Binding-site contacts:
Ligand atom CL contacts residue GLY9 of chain 12.A at 3.5 Å.
Ligand atom N7 contacts residue HIS138 of chain 1.A at 3.8 Å.
Ligand atom C15 contacts residue ALA37 of chain 12.A at 3.8 Å (hydrophobic).
Ligand atom N6 contacts residue LEU73 of chain 12.A at 3.7 Å.
Ligand atom C10 contacts residue ASN106 of chain 12.A at 3.7 Å.
Ligand atom C20 contacts residue SER39 of chain 12.A at 3.9 Å.
Ligand atom C15 contacts residue SER39 of chain 12.A at 3.8 Å.
Ligand atom C18 contacts residue ALA37 of chain 12.A at 3.5 Å (hydrophobic).
Ligand atom C8 contacts residue HIS138 of chain 1.A at 3.9 Å.
Ligand atom C14 contacts residue PHE70 of chain 12.A at 3.8 Å (hydrophobic).
Ligand atom C10 contacts residue MET105 of chain 12.A at 3.5 Å (hydrophobic).
Ligand atom C17 contacts residue PHE70 of chain 12.A at 3.7 Å (hydrophobic).
Ligand atom O11 contacts residue GLU134 of chain 1.A at 3.6 Å.
Ligand atom C17 contacts residue ALA37 of chain 12.A at 3.6 Å (hydrophobic).
Ligand atom C15 contacts residue PHE70 of chain 12.A at 3.8 Å (hydrophobic).
Ligand atom C14 contacts residue SER71 of chain 12.A at 3.5 Å.
Ligand atom C13 contacts residue HIS138 of chain 1.A at 3.6 Å.
Ligand atom C5 contacts residue MET74 of chain 12.A at 3.5 Å (hydrophobic).
Ligand atom C13 contacts residue ASP72 of chain 12.A at 3.8 Å.
Ligand atom N12 contacts residue ASP72 of chain 12.A at 3.0 Å (salt-bridge).
Ligand atom C2 contacts residue LEU102 of chain 12.A at 3.7 Å (hydrophobic).
Ligand atom CL contacts residue MET74 of chain 12.A at 3.8 Å.
Ligand atom N23 contacts residue SER39 of chain 12.A at 2.8 Å (h-bond).
Ligand atom C19 contacts residue ALA37 of chain 12.A at 3.5 Å (hydrophobic).
Ligand atom N23 contacts residue ALA38 of chain 12.A at 3.4 Å (h-bond).
Ligand atom C19 contacts residue THR10 of chain 12.A at 3.7 Å.
Ligand atom N9 contacts residue MET74 of chain 12.A at 2.9 Å (h-bond).
Ligand atom C8 contacts residue MET74 of chain 12.A at 3.8 Å (hydrophobic).
Ligand atom C15 contacts residue SER71 of chain 12.A at 3.8 Å.
Ligand atom C20 contacts residue ALA37 of chain 12.A at 3.7 Å (hydrophobic).
Ligand atom N4 contacts residue MET74 of chain 12.A at 3.8 Å.
Ligand atom C1 contacts residue LEU102 of chain 12.A at 3.7 Å (hydrophobic).
Ligand atom C10 contacts residue LEU102 of chain 12.A at 3.7 Å (hydrophobic).
Ligand atom C10 contacts residue VAL135 of chain 1.A at 3.7 Å (hydrophobic).
Ligand atom C14 contacts residue HIS138 of chain 1.A at 3.8 Å.
Ligand atom N9 contacts residue LEU73 of chain 12.A at 3.6 Å.
Ligand atom N6 contacts residue MET74 of chain 12.A at 3.8 Å.
Ligand atom C21 contacts residue ALA37 of chain 12.A at 3.7 Å (hydrophobic).
Ligand atom C14 contacts residue ASP72 of chain 12.A at 3.2 Å.
Ligand atom C16 contacts residue ALA37 of chain 12.A at 3.7 Å (hydrophobic).

A small-molecule ligand and the protein it binds are described below.
Small molecule (SMILES): CC1=Nc2nc(N[C@H](CC#N)c3cccc(Cl)c3)nn2C(=O)C1

Sequence of chain 12.A:
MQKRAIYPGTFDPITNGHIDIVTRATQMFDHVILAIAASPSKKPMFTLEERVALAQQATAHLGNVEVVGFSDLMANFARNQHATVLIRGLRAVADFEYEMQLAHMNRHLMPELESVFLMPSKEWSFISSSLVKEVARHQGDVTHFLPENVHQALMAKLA

Sequence of chain 1.A:
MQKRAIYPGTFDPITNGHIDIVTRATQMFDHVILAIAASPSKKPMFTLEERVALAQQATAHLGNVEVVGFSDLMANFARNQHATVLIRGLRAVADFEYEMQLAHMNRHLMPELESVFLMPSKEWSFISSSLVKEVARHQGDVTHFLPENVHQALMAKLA